Sequence of chain 5.A:
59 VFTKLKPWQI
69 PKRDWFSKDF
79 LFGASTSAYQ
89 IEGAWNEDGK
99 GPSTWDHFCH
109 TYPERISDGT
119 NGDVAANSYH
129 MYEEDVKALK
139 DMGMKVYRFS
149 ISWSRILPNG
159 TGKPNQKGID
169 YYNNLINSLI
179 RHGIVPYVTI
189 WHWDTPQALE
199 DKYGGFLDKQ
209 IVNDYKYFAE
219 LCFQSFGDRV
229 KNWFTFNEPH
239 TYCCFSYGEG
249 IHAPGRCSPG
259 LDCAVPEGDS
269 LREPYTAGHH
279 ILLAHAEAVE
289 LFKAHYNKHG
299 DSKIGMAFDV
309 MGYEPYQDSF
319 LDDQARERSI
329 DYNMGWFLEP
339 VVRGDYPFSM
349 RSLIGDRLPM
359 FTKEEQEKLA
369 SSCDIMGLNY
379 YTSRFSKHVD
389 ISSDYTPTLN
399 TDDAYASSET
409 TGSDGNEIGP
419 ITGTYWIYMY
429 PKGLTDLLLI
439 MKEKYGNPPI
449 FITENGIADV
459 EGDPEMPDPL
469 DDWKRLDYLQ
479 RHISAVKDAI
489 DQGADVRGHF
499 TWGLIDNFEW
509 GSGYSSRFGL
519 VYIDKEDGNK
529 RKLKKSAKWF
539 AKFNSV

Binding-site contacts:
Ligand atom F2 contacts residue GLU236 of chain 5.A at 3.7 Å.
Ligand atom O4 contacts residue TRP508 of chain 5.A at 3.7 Å.
Ligand atom O4 contacts residue TRP500 of chain 5.A at 3.2 Å.
Ligand atom O5 contacts residue GLU452 of chain 5.A at 2.5 Å (salt-bridge).
Ligand atom O4 contacts residue GLN88 of chain 5.A at 2.8 Å (h-bond).
Ligand atom O6 contacts residue GLU507 of chain 5.A at 2.6 Å (salt-bridge).
Ligand atom C4 contacts residue GLU507 of chain 5.A at 3.5 Å.
Ligand atom C3 contacts residue TRP508 of chain 5.A at 3.8 Å (hydrophobic).
Ligand atom C5 contacts residue TRP500 of chain 5.A at 3.7 Å (hydrophobic).
Ligand atom C5 contacts residue GLU452 of chain 5.A at 3.1 Å.
Ligand atom O6 contacts residue DNF1 of chain 5.B at 3.1 Å (h-bond).
Ligand atom C6 contacts residue GLU507 of chain 5.A at 3.4 Å.
Ligand atom C3 contacts residue TRP500 of chain 5.A at 3.8 Å (hydrophobic).
Ligand atom C1 contacts residue TYR379 of chain 5.A at 3.4 Å (hydrophobic).
Ligand atom C3 contacts residue GLN88 of chain 5.A at 3.7 Å.
Ligand atom C6 contacts residue PHE516 of chain 5.A at 3.7 Å (hydrophobic).
Ligand atom F2 contacts residue ASN235 of chain 5.A at 2.7 Å.
Ligand atom C5 contacts residue TYR379 of chain 5.A at 3.1 Å (hydrophobic).
Ligand atom C2 contacts residue GLU452 of chain 5.A at 2.6 Å.
Ligand atom C3 contacts residue GLU452 of chain 5.A at 3.3 Å.
Ligand atom C5 contacts residue DNF1 of chain 5.B at 3.5 Å.
Ligand atom C1 contacts residue DNF1 of chain 5.B at 3.2 Å.
Ligand atom O5 contacts residue TYR379 of chain 5.A at 3.0 Å (h-bond).
Ligand atom C3 contacts residue DNF1 of chain 5.B at 3.8 Å.
Ligand atom O3 contacts residue GLN88 of chain 5.A at 2.6 Å (h-bond).
Ligand atom O5 contacts residue DNF1 of chain 5.B at 2.6 Å (h-bond).
Ligand atom O3 contacts residue HIS190 of chain 5.A at 3.0 Å.
Ligand atom O6 contacts residue TRP424 of chain 5.A at 3.5 Å.
Ligand atom C1 contacts residue GLU236 of chain 5.A at 3.2 Å.
Ligand atom C2 contacts residue DNF1 of chain 5.B at 3.1 Å.
Ligand atom O4 contacts residue GLU507 of chain 5.A at 2.6 Å (salt-bridge).
Ligand atom C2 contacts residue GLU236 of chain 5.A at 3.4 Å.
Ligand atom C4 contacts residue TRP508 of chain 5.A at 3.8 Å (hydrophobic).
Ligand atom C4 contacts residue GLU452 of chain 5.A at 3.8 Å.
Ligand atom C1 contacts residue GLU452 of chain 5.A at 1.4 Å.
Ligand atom F2 contacts residue GLU452 of chain 5.A at 2.8 Å.
Ligand atom C4 contacts residue DNF1 of chain 5.B at 3.4 Å.
Ligand atom O3 contacts residue TRP508 of chain 5.A at 2.9 Å (h-bond).
Ligand atom F2 contacts residue HIS190 of chain 5.A at 3.0 Å.
Ligand atom C6 contacts residue TYR379 of chain 5.A at 3.4 Å (hydrophobic).

This small molecule binds to this protein.
Small molecule (SMILES): OC[C@H]1O[C@H](O)[C@H](F)[C@@H](O)[C@@H]1O